Sequence of chain 1.F:
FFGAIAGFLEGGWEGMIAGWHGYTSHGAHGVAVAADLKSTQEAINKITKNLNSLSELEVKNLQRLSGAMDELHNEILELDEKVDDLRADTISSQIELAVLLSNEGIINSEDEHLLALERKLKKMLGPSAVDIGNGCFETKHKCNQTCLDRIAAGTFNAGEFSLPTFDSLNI

This protein binds this small molecule.
Small molecule (SMILES): CC(=O)N[C@H]1[C@H](O[C@H]2[C@H](O)[C@@H](NC(C)=O)CO[C@@H]2CO)O[C@H](CO)[C@@H](O)[C@@H]1O

Sequence of chain 1.E:
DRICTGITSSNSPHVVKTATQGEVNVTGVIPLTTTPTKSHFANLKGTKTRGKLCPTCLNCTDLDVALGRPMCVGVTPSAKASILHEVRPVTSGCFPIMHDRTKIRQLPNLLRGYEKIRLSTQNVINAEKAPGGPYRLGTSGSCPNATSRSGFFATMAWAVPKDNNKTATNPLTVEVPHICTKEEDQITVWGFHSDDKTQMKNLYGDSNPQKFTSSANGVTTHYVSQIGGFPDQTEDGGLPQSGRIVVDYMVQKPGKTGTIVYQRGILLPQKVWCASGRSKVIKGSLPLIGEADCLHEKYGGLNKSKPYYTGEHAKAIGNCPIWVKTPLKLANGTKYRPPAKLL

Binding-site contacts:
Ligand atom O7 contacts residue ILE30 of chain 1.E at 3.6 Å.
Ligand atom O6 contacts residue TRP21 of chain 1.F at 3.2 Å.
Ligand atom C7 contacts residue ASN332 of chain 1.E at 3.8 Å.
Ligand atom C5 contacts residue ASN332 of chain 1.E at 3.6 Å.
Ligand atom C5 contacts residue TRP21 of chain 1.F at 4.2 Å (hydrophobic).
Ligand atom C3 contacts residue ASN332 of chain 1.E at 3.8 Å.
Ligand atom C6 contacts residue ILE45 of chain 1.F at 3.9 Å (hydrophobic).
Ligand atom C4 contacts residue ILE45 of chain 1.F at 4.4 Å (hydrophobic).
Ligand atom O4 contacts residue ILE45 of chain 1.F at 4.3 Å.
Ligand atom O6 contacts residue ASN332 of chain 1.E at 4.4 Å.
Ligand atom O5 contacts residue TRP21 of chain 1.F at 3.8 Å.
Ligand atom C4 contacts residue ASN332 of chain 1.E at 4.2 Å.
Ligand atom C8 contacts residue ILE30 of chain 1.E at 4.4 Å (hydrophobic).
Ligand atom N2 contacts residue ILE30 of chain 1.E at 4.3 Å.
Ligand atom C2 contacts residue ASN332 of chain 1.E at 2.5 Å.
Ligand atom C5 contacts residue ILE45 of chain 1.F at 3.5 Å (hydrophobic).
Ligand atom O5 contacts residue ILE45 of chain 1.F at 4.4 Å.
Ligand atom C1 contacts residue TRP21 of chain 1.F at 4.5 Å (hydrophobic).
Ligand atom O5 contacts residue ASN332 of chain 1.E at 2.3 Å (h-bond).
Ligand atom C8 contacts residue ASN332 of chain 1.E at 4.1 Å.
Ligand atom N2 contacts residue ASN332 of chain 1.E at 3.0 Å (h-bond).
Ligand atom O3 contacts residue ILE45 of chain 1.F at 3.8 Å.
Ligand atom C7 contacts residue ILE30 of chain 1.E at 4.0 Å (hydrophobic).
Ligand atom C1 contacts residue ASN332 of chain 1.E at 1.4 Å.
Ligand atom C6 contacts residue TRP21 of chain 1.F at 4.0 Å (hydrophobic).